Binding-site contacts:
Ligand atom O5 contacts residue THR238 of chain 1.C at 3.6 Å.
Ligand atom C1 contacts residue ASN236 of chain 1.C at 1.4 Å.
Ligand atom O7 contacts residue ILE279 of chain 1.C at 3.2 Å.
Ligand atom C8 contacts residue ARG275 of chain 1.C at 4.3 Å.
Ligand atom C6 contacts residue THR238 of chain 1.C at 4.3 Å.
Ligand atom O5 contacts residue ASN236 of chain 1.C at 2.4 Å (h-bond).
Ligand atom C2 contacts residue THR238 of chain 1.C at 3.9 Å.
Ligand atom C3 contacts residue ASN236 of chain 1.C at 3.8 Å.
Ligand atom N2 contacts residue THR238 of chain 1.C at 4.2 Å.
Ligand atom O7 contacts residue SER276 of chain 1.C at 3.3 Å (h-bond).
Ligand atom C8 contacts residue ASN236 of chain 1.C at 3.5 Å.
Ligand atom C3 contacts residue THR238 of chain 1.C at 3.5 Å.
Ligand atom C8 contacts residue ILE274 of chain 1.C at 3.5 Å (hydrophobic).
Ligand atom N2 contacts residue ASN236 of chain 1.C at 2.9 Å (h-bond).
Ligand atom C2 contacts residue ASN236 of chain 1.C at 2.5 Å.
Ligand atom C8 contacts residue SER276 of chain 1.C at 4.0 Å.
Ligand atom C5 contacts residue THR238 of chain 1.C at 3.3 Å.
Ligand atom C5 contacts residue ASN236 of chain 1.C at 3.7 Å.
Ligand atom C1 contacts residue THR238 of chain 1.C at 3.2 Å.
Ligand atom C7 contacts residue SER276 of chain 1.C at 3.4 Å.
Ligand atom N2 contacts residue SER276 of chain 1.C at 3.3 Å (h-bond).
Ligand atom O6 contacts residue GLY239 of chain 1.C at 4.3 Å.
Ligand atom C4 contacts residue ASN236 of chain 1.C at 4.2 Å.
Ligand atom C8 contacts residue HIS353 of chain 1.C at 3.6 Å.
Ligand atom C7 contacts residue ILE279 of chain 1.C at 4.3 Å (hydrophobic).
Ligand atom C4 contacts residue THR238 of chain 1.C at 3.9 Å.
Ligand atom C7 contacts residue ASN236 of chain 1.C at 3.6 Å.
Ligand atom O6 contacts residue THR238 of chain 1.C at 3.6 Å.
Ligand atom O4 contacts residue THR238 of chain 1.C at 4.3 Å.

Sequence of chain 1.C:
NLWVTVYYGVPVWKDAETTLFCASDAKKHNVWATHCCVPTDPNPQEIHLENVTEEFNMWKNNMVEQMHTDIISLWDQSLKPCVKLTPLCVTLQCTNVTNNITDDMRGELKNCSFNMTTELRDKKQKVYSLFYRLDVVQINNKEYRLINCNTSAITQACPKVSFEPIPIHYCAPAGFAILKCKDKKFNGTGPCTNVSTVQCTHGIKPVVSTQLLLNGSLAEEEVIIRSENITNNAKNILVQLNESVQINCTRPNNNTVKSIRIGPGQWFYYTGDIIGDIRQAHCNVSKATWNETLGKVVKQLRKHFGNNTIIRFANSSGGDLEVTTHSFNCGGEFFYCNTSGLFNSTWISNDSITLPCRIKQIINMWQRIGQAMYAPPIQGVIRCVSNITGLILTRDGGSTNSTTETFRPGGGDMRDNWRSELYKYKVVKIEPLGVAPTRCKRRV

This protein binds this small molecule.
Small molecule (SMILES): CC(=O)N[C@@H]1[C@@H](O)[C@H](O)[C@@H](CO)O[C@H]1O